A protein and the small-molecule ligand that binds it are described below.
Small molecule (SMILES): O=C(C[C@@H](Cc1ccc2ccccc2c1)n1cc(CNC(=O)c2ccc(F)cc2)nn1)NO

Binding-site contacts:
Ligand atom C25 contacts residue TYR802 of chain 1.A at 3.8 Å (hydrophobic).
Ligand atom O11 contacts residue SER109 of chain 1.A at 3.4 Å (h-bond).
Ligand atom C07 contacts residue PHE86 of chain 1.A at 3.6 Å (hydrophobic).
Ligand atom C19 contacts residue TYR802 of chain 1.A at 3.9 Å (hydrophobic).
Ligand atom N31 contacts residue ALA111 of chain 1.A at 3.8 Å.
Ligand atom O33 contacts residue GLU160 of chain 1.A at 3.4 Å (salt-bridge).
Ligand atom C29 contacts residue TYR802 of chain 1.A at 3.8 Å (hydrophobic).
Ligand atom C22 contacts residue PHE791 of chain 1.A at 3.8 Å (hydrophobic).
Ligand atom C19 contacts residue ARG795 of chain 1.A at 3.3 Å.
Ligand atom C16 contacts residue SER99 of chain 1.A at 3.5 Å.
Ligand atom C30 contacts residue HIS83 of chain 1.A at 3.6 Å.
Ligand atom C30 contacts residue ZN1 of chain 1.C at 3.0 Å.
Ligand atom O33 contacts residue ZN1 of chain 1.C at 2.5 Å.
Ligand atom O33 contacts residue TYR802 of chain 1.A at 2.6 Å (h-bond).
Ligand atom C09 contacts residue SER99 of chain 1.A at 3.9 Å.
Ligand atom N06 contacts residue ARG795 of chain 1.A at 3.7 Å.
Ligand atom O32 contacts residue HIS79 of chain 1.A at 2.7 Å (h-bond).
Ligand atom N02 contacts residue ASN110 of chain 1.A at 3.7 Å.
Ligand atom O32 contacts residue GLU160 of chain 1.A at 3.8 Å.
Ligand atom C27 contacts residue VAL804 of chain 1.A at 3.5 Å (hydrophobic).
Ligand atom C30 contacts residue TYR802 of chain 1.A at 3.4 Å (hydrophobic).
Ligand atom O32 contacts residue GLN82 of chain 1.A at 3.3 Å (h-bond).
Ligand atom C29 contacts residue ASN110 of chain 1.A at 3.2 Å.
Ligand atom N31 contacts residue GLN82 of chain 1.A at 2.8 Å (h-bond).
Ligand atom N31 contacts residue ZN1 of chain 1.C at 2.8 Å.
Ligand atom C26 contacts residue VAL804 of chain 1.A at 3.6 Å (hydrophobic).
Ligand atom C20 contacts residue ARG795 of chain 1.A at 3.3 Å.
Ligand atom C18 contacts residue ARG795 of chain 1.A at 3.3 Å.
Ligand atom C26 contacts residue PEG1 of chain 1.G at 3.9 Å.
Ligand atom F17 contacts residue SER787 of chain 1.A at 3.7 Å.
Ligand atom C18 contacts residue TYR802 of chain 1.A at 3.1 Å (hydrophobic).
Ligand atom O11 contacts residue SER99 of chain 1.A at 3.8 Å.
Ligand atom C20 contacts residue TYR802 of chain 1.A at 3.7 Å (hydrophobic).
Ligand atom O32 contacts residue HIS83 of chain 1.A at 2.9 Å (h-bond).
Ligand atom O33 contacts residue HIS83 of chain 1.A at 3.4 Å (h-bond).
Ligand atom O32 contacts residue ZN1 of chain 1.C at 1.9 Å.
Ligand atom C01 contacts residue ASN110 of chain 1.A at 3.4 Å.
Ligand atom N31 contacts residue HIS83 of chain 1.A at 3.3 Å (h-bond).
Ligand atom N05 contacts residue PHE86 of chain 1.A at 3.9 Å.
Ligand atom C03 contacts residue ASN110 of chain 1.A at 3.7 Å.

Sequence of chain 1.A:
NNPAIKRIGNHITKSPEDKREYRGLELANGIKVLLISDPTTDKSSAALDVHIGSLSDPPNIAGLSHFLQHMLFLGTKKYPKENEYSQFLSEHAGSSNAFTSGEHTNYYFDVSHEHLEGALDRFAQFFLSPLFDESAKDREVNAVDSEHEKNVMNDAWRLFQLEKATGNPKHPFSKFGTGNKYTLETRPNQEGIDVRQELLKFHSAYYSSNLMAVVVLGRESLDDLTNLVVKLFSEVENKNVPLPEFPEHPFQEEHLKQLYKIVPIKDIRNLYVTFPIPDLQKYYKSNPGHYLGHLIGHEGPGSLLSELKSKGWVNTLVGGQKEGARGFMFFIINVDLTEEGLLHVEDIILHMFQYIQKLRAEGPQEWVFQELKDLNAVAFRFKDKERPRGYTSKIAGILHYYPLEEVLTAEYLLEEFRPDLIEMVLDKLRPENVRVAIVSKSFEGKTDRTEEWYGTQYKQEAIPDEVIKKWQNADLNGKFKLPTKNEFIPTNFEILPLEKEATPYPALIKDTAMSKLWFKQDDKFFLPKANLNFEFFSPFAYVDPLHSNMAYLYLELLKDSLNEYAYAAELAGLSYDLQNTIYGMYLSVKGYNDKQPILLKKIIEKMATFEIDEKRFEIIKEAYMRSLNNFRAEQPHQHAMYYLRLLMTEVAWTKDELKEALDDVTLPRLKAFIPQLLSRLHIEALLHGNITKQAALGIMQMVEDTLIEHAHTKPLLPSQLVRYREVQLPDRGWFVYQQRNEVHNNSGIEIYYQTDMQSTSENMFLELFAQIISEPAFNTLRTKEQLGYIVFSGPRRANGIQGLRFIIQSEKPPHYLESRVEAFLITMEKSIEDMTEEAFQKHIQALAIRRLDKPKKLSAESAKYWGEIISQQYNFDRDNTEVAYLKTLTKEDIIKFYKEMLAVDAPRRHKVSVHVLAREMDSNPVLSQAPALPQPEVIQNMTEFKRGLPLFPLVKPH